Binding-site contacts:
Ligand atom CBK contacts residue TYR468 of chain 2.B at 3.3 Å (hydrophobic).
Ligand atom OAH contacts residue SER469 of chain 2.B at 3.2 Å.
Ligand atom CBO contacts residue TYR468 of chain 2.B at 3.5 Å (hydrophobic).
Ligand atom CBD contacts residue PHE464 of chain 2.B at 3.4 Å (hydrophobic).
Ligand atom CBN contacts residue TYR468 of chain 2.B at 3.9 Å (hydrophobic).
Ligand atom CBM contacts residue LEU510 of chain 2.B at 3.9 Å (hydrophobic).
Ligand atom CBP contacts residue THR507 of chain 2.B at 3.7 Å.
Ligand atom CBQ contacts residue SER469 of chain 2.B at 3.9 Å.
Ligand atom OAE contacts residue VAL503 of chain 2.B at 3.7 Å.
Ligand atom CBP contacts residue ASN508 of chain 2.B at 3.8 Å.
Ligand atom OAI contacts residue TYR511 of chain 2.B at 3.2 Å.
Ligand atom OAG contacts residue LEU472 of chain 2.B at 3.1 Å.
Ligand atom OAF contacts residue PHE544 of chain 2.A at 3.7 Å.
Ligand atom CBF contacts residue PHE548 of chain 2.A at 3.6 Å (hydrophobic).
Ligand atom OAG contacts residue TYR468 of chain 2.B at 2.4 Å (h-bond).
Ligand atom OAH contacts residue ARG514 of chain 2.B at 3.9 Å.
Ligand atom CBQ contacts residue TYR468 of chain 2.B at 3.9 Å (hydrophobic).
Ligand atom CBS contacts residue SER469 of chain 2.B at 3.8 Å.
Ligand atom CBR contacts residue TYR511 of chain 2.B at 3.9 Å (hydrophobic).
Ligand atom CAL contacts residue TYR468 of chain 2.B at 3.9 Å (hydrophobic).
Ligand atom CBM contacts residue TYR468 of chain 2.B at 3.9 Å (hydrophobic).
Ligand atom OAI contacts residue SER469 of chain 2.B at 2.9 Å.
Ligand atom CAU contacts residue THR507 of chain 2.B at 3.2 Å.
Ligand atom OAE contacts residue MET504 of chain 2.B at 3.2 Å.
Ligand atom CBI contacts residue LEU628 of chain 2.A at 3.6 Å (hydrophobic).
Ligand atom CAZ contacts residue MET504 of chain 2.B at 3.9 Å (hydrophobic).
Ligand atom CBT contacts residue ARG514 of chain 2.B at 3.6 Å.
Ligand atom CBS contacts residue TYR511 of chain 2.B at 3.8 Å (hydrophobic).
Ligand atom CBC contacts residue PHE544 of chain 2.A at 3.9 Å (hydrophobic).
Ligand atom CBR contacts residue ASN508 of chain 2.B at 3.5 Å.
Ligand atom CAS contacts residue TYR468 of chain 2.B at 3.3 Å (hydrophobic).
Ligand atom CBT contacts residue SER523 of chain 2.B at 3.0 Å.
Ligand atom OAE contacts residue THR507 of chain 2.B at 2.9 Å (h-bond).
Ligand atom CBL contacts residue LEU628 of chain 2.A at 3.6 Å (hydrophobic).
Ligand atom CBC contacts residue LEU629 of chain 2.A at 3.6 Å (hydrophobic).
Ligand atom CBF contacts residue LEU622 of chain 2.A at 3.6 Å (hydrophobic).
Ligand atom OAD contacts residue MET504 of chain 2.B at 3.1 Å.
Ligand atom CAZ contacts residue THR507 of chain 2.B at 3.7 Å.
Ligand atom CBP contacts residue LEU472 of chain 2.B at 3.9 Å (hydrophobic).
Ligand atom CBL contacts residue ALA625 of chain 2.A at 3.7 Å (hydrophobic).

Sequence of chain 2.A:
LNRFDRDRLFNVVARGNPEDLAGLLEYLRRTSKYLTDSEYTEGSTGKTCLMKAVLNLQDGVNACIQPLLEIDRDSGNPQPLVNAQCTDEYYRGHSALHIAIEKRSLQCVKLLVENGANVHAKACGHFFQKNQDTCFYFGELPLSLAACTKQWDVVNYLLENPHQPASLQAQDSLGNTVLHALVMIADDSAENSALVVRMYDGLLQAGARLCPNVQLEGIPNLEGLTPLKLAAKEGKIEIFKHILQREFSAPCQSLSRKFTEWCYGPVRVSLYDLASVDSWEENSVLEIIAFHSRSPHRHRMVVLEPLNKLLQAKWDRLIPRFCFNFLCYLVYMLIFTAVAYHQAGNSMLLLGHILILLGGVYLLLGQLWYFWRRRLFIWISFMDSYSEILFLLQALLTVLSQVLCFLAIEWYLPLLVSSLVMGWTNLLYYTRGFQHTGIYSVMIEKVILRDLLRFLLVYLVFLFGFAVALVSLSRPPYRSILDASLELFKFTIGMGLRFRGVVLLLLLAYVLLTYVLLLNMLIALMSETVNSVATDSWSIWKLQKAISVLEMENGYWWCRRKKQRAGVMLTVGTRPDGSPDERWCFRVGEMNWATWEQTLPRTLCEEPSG

Sequence of chain 2.B:
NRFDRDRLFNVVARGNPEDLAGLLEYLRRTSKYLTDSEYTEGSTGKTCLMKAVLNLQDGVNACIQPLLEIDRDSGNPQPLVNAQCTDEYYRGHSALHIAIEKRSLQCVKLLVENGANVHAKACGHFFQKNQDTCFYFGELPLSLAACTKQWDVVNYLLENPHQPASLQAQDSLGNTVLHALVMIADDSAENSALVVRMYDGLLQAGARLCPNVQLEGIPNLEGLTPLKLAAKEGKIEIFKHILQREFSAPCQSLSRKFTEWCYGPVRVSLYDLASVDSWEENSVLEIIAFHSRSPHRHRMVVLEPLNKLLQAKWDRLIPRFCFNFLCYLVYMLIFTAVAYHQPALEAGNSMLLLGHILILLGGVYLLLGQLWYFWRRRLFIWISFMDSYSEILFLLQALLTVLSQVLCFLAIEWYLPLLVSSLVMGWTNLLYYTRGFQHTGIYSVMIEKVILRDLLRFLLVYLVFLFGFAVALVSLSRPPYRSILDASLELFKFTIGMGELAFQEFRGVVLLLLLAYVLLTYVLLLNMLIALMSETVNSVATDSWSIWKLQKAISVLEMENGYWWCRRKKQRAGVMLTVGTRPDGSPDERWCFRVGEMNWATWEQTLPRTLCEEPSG

A small-molecule ligand and the protein it binds are described below.
Small molecule (SMILES): C=C(C)[C@]12C[C@@H](C)[C@@]34O[C@](Cc5ccccc5)(O[C@@H]1[C@@H]3C=C(COC(=O)Cc1ccc(O)c(OC)c1)C[C@]1(O)C(=O)C(C)=C[C@@H]41)O2